Sequence of chain 1.A:
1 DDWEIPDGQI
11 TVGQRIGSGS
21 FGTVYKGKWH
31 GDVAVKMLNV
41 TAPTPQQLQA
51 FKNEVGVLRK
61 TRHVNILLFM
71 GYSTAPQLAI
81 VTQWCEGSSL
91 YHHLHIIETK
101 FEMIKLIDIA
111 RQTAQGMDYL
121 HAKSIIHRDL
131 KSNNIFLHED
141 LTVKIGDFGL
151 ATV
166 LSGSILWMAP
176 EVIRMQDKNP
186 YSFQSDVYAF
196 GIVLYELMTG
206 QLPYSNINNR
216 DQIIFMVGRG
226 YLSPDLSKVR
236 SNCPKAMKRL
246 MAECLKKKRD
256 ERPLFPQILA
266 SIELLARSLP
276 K

Binding-site contacts:
Ligand atom O32 contacts residue TRP84 of chain 1.A at 3.8 Å.
Ligand atom O15 contacts residue ASP147 of chain 1.A at 3.1 Å (salt-bridge).
Ligand atom C24 contacts residue GLN83 of chain 1.A at 3.6 Å.
Ligand atom C25 contacts residue GLN83 of chain 1.A at 3.2 Å.
Ligand atom N14 contacts residue GLU54 of chain 1.A at 3.0 Å (salt-bridge).
Ligand atom N26 contacts residue CYS85 of chain 1.A at 2.9 Å (h-bond).
Ligand atom O22 contacts residue VAL24 of chain 1.A at 3.6 Å.
Ligand atom F9 contacts residue HIS127 of chain 1.A at 3.5 Å.
Ligand atom CL11 contacts residue VAL57 of chain 1.A at 3.7 Å.
Ligand atom N30 contacts residue CYS85 of chain 1.A at 3.0 Å (h-bond).
Ligand atom F8 contacts residue LEU120 of chain 1.A at 3.5 Å.
Ligand atom C24 contacts residue ALA34 of chain 1.A at 3.5 Å (hydrophobic).
Ligand atom C13 contacts residue GLU54 of chain 1.A at 3.4 Å.
Ligand atom C20 contacts residue PHE148 of chain 1.A at 3.4 Å (hydrophobic).
Ligand atom C31 contacts residue TRP84 of chain 1.A at 3.1 Å (hydrophobic).
Ligand atom C27 contacts residue TRP84 of chain 1.A at 3.7 Å (hydrophobic).
Ligand atom F10 contacts residue ILE66 of chain 1.A at 3.8 Å.
Ligand atom C18 contacts residue THR82 of chain 1.A at 3.5 Å.
Ligand atom C17 contacts residue THR82 of chain 1.A at 3.6 Å.
Ligand atom C3 contacts residue ASP147 of chain 1.A at 3.7 Å.
Ligand atom C13 contacts residue ASP147 of chain 1.A at 3.5 Å.
Ligand atom C29 contacts residue TRP84 of chain 1.A at 3.5 Å (hydrophobic).
Ligand atom C31 contacts residue CYS85 of chain 1.A at 3.1 Å (hydrophobic).
Ligand atom C1 contacts residue ASP147 of chain 1.A at 3.8 Å.
Ligand atom C21 contacts residue ASP147 of chain 1.A at 3.5 Å.
Ligand atom C16 contacts residue LEU67 of chain 1.A at 3.7 Å (hydrophobic).
Ligand atom C1 contacts residue LEU58 of chain 1.A at 3.5 Å (hydrophobic).
Ligand atom F10 contacts residue GLY146 of chain 1.A at 3.5 Å.
Ligand atom O15 contacts residue GLY146 of chain 1.A at 3.8 Å.
Ligand atom C25 contacts residue CYS85 of chain 1.A at 3.1 Å (hydrophobic).
Ligand atom C21 contacts residue LEU67 of chain 1.A at 3.6 Å (hydrophobic).
Ligand atom C24 contacts residue THR82 of chain 1.A at 3.5 Å.
Ligand atom C2 contacts residue ASP147 of chain 1.A at 3.8 Å.
Ligand atom N30 contacts residue PHE136 of chain 1.A at 3.2 Å.
Ligand atom C23 contacts residue ALA34 of chain 1.A at 3.6 Å (hydrophobic).
Ligand atom N12 contacts residue GLU54 of chain 1.A at 3.2 Å (salt-bridge).
Ligand atom O15 contacts residue LEU67 of chain 1.A at 3.3 Å.
Ligand atom F10 contacts residue ILE145 of chain 1.A at 3.5 Å.
Ligand atom O32 contacts residue ILE16 of chain 1.A at 3.5 Å.
Ligand atom F9 contacts residue LEU120 of chain 1.A at 3.5 Å.

The protein below binds the small molecule below.
Small molecule (SMILES): CNC(=O)c1cc(Oc2ccc(NC(=O)Nc3ccc(Cl)c(C(F)(F)F)c3)cc2)ccn1